Sequence of chain 1.C:
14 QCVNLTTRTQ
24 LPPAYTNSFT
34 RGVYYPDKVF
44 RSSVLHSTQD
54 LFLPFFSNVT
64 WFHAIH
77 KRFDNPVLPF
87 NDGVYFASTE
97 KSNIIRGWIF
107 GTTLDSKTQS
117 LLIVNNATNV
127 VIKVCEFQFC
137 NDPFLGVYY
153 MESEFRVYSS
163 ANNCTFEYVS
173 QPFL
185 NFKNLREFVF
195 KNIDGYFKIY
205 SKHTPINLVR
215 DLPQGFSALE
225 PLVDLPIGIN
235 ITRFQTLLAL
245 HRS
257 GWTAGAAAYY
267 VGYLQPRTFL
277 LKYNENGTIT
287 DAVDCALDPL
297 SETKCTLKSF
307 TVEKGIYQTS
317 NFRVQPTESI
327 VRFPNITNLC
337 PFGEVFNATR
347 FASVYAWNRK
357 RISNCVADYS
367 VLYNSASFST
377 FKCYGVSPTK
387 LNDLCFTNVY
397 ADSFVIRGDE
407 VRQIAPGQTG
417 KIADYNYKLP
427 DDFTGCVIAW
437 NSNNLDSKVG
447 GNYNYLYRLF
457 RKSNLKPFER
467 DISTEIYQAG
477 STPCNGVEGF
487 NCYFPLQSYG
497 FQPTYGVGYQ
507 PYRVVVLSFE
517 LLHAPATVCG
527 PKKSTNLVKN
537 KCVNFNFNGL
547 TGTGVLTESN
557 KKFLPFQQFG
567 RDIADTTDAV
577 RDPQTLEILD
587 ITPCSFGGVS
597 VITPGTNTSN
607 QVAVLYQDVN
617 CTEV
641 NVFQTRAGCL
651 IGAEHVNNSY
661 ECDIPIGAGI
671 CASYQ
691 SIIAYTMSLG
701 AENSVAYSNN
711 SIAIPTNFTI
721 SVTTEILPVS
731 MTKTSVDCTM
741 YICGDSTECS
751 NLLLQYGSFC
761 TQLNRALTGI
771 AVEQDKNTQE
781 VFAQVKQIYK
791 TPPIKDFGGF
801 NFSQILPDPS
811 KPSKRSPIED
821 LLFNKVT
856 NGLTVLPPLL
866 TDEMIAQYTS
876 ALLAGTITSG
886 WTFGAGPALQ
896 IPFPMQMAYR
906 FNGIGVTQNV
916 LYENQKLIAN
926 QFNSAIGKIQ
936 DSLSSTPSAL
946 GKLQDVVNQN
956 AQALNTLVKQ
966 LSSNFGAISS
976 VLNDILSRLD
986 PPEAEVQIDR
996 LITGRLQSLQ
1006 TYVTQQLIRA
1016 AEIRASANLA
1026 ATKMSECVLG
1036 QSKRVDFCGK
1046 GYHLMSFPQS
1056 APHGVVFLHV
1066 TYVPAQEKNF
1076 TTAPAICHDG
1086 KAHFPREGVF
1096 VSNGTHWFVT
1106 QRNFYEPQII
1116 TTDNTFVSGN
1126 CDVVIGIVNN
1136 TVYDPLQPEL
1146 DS

Sequence of chain 1.B:
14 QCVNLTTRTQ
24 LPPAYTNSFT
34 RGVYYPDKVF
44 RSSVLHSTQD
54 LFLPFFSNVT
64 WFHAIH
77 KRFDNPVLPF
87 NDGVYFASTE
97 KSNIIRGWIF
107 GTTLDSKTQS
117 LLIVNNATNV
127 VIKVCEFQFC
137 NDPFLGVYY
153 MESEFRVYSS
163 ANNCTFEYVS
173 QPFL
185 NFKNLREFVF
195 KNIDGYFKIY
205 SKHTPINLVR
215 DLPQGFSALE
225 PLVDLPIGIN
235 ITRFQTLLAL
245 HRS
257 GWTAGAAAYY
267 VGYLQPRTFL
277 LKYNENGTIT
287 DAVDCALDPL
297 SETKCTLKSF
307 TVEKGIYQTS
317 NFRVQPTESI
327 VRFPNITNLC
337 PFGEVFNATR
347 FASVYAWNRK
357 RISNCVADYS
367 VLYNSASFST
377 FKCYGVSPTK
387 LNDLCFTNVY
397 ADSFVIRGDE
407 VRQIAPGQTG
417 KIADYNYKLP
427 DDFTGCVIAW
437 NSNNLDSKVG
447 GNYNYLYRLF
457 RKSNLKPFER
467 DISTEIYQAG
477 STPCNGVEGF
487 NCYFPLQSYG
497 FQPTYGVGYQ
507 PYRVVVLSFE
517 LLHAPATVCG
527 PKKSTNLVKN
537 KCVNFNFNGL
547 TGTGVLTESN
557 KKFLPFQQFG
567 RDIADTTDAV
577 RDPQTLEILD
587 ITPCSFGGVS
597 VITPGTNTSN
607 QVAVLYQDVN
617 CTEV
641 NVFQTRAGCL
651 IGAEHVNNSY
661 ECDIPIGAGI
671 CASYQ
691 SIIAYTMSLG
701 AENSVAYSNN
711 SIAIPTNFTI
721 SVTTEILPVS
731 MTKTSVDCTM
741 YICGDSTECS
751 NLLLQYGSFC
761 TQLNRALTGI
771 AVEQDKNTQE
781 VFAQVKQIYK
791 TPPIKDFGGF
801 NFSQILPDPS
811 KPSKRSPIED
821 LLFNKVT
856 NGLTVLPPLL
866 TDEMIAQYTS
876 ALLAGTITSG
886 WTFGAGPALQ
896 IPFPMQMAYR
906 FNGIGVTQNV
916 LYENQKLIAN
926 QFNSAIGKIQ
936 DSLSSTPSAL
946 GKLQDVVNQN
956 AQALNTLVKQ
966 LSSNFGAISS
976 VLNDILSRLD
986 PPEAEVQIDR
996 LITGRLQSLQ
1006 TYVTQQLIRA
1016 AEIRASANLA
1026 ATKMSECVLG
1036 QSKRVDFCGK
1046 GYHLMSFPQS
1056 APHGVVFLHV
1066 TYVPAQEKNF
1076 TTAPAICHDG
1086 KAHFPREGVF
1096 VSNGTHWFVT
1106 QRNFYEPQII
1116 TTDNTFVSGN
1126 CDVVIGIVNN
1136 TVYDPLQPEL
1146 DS

A protein and the small-molecule ligand that binds it are described below.
Small molecule (SMILES): CC(=O)N[C@@H]1[C@@H](O)[C@H](O)[C@@H](CO)O[C@H]1O

Binding-site contacts:
Ligand atom C8 contacts residue LYS462 of chain 1.B at 3.9 Å.
Ligand atom N2 contacts residue ASN234 of chain 1.C at 2.9 Å (h-bond).
Ligand atom C1 contacts residue ASN234 of chain 1.C at 1.4 Å.
Ligand atom O5 contacts residue THR236 of chain 1.C at 3.7 Å.
Ligand atom C3 contacts residue ASN234 of chain 1.C at 3.8 Å.
Ligand atom C8 contacts residue GLU465 of chain 1.B at 3.6 Å.
Ligand atom O6 contacts residue THR236 of chain 1.C at 3.5 Å (h-bond).
Ligand atom C7 contacts residue ASN234 of chain 1.C at 3.2 Å.
Ligand atom O7 contacts residue ASN234 of chain 1.C at 3.1 Å (h-bond).
Ligand atom C1 contacts residue THR236 of chain 1.C at 4.1 Å.
Ligand atom O6 contacts residue ASN234 of chain 1.C at 4.5 Å.
Ligand atom C4 contacts residue ASN234 of chain 1.C at 4.2 Å.
Ligand atom C1 contacts residue THR108 of chain 1.C at 4.3 Å.
Ligand atom C5 contacts residue ASN234 of chain 1.C at 3.7 Å.
Ligand atom O6 contacts residue THR108 of chain 1.C at 3.6 Å.
Ligand atom C7 contacts residue GLU465 of chain 1.B at 4.0 Å.
Ligand atom O5 contacts residue ASN234 of chain 1.C at 2.4 Å (h-bond).
Ligand atom C6 contacts residue THR236 of chain 1.C at 4.0 Å.
Ligand atom C2 contacts residue ASN234 of chain 1.C at 2.5 Å.
Ligand atom C8 contacts residue ASN234 of chain 1.C at 4.4 Å.
Ligand atom C5 contacts residue THR236 of chain 1.C at 3.8 Å.
Ligand atom O5 contacts residue THR108 of chain 1.C at 3.8 Å.
Ligand atom O7 contacts residue GLU465 of chain 1.B at 3.5 Å (salt-bridge).